Sequence of chain 1.V:
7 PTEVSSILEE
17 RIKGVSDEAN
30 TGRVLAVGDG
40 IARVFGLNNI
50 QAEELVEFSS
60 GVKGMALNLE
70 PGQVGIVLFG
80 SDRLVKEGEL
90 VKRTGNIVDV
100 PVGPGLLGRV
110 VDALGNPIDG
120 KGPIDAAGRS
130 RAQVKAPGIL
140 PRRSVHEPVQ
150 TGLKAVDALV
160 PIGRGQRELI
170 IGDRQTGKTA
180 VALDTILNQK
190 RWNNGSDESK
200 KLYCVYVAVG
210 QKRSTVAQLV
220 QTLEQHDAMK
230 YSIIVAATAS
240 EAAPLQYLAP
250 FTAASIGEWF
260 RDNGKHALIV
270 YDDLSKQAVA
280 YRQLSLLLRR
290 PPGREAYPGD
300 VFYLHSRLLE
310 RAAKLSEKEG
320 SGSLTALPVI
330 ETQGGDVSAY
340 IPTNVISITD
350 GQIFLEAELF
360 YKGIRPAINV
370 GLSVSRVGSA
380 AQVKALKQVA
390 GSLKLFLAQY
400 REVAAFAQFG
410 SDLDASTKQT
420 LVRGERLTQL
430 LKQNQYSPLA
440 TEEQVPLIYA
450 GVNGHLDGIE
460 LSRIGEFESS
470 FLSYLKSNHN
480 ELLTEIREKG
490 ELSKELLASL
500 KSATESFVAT

The protein below binds the small molecule below.
Small molecule (SMILES): Nc1ncnc2c1ncn2[C@@H]1O[C@H](CO[P](=O)(O)O[P](=O)(O)NP(=O)(O)O)[C@@H](O)[C@H]1O

Binding-site contacts:
Ligand atom C2 contacts residue TYR368 of chain 1.Y at 3.5 Å (hydrophobic).
Ligand atom O2B contacts residue MG1 of chain 1.NB at 2.1 Å.
Ligand atom PA contacts residue GLY176 of chain 1.V at 3.5 Å.
Ligand atom PG contacts residue MG1 of chain 1.NB at 3.0 Å.
Ligand atom PB contacts residue MG1 of chain 1.NB at 3.4 Å.
Ligand atom PG contacts residue GLN174 of chain 1.V at 3.5 Å.
Ligand atom O1B contacts residue GLY176 of chain 1.V at 3.2 Å (h-bond).
Ligand atom O1B contacts residue THR175 of chain 1.V at 3.2 Å (h-bond).
Ligand atom C4 contacts residue GLN434 of chain 1.V at 3.2 Å.
Ligand atom C8 contacts residue ALA179 of chain 1.V at 3.3 Å (hydrophobic).
Ligand atom O3A contacts residue LYS177 of chain 1.V at 3.2 Å (salt-bridge).
Ligand atom O2G contacts residue MG1 of chain 1.NB at 1.8 Å.
Ligand atom N3B contacts residue GLN174 of chain 1.V at 2.7 Å (h-bond).
Ligand atom O1A contacts residue ALA179 of chain 1.V at 2.8 Å (h-bond).
Ligand atom N6 contacts residue GLN432 of chain 1.V at 3.1 Å (h-bond).
Ligand atom O2B contacts residue THR178 of chain 1.V at 2.6 Å (h-bond).
Ligand atom N7 contacts residue ALA179 of chain 1.V at 3.4 Å.
Ligand atom C5 contacts residue GLN434 of chain 1.V at 3.5 Å.
Ligand atom PB contacts residue GLY176 of chain 1.V at 3.4 Å.
Ligand atom O1B contacts residue LYS177 of chain 1.V at 2.6 Å (salt-bridge).
Ligand atom N7 contacts residue GLN434 of chain 1.V at 3.6 Å (h-bond).
Ligand atom C8 contacts residue GLN434 of chain 1.V at 3.4 Å.
Ligand atom O3A contacts residue GLY176 of chain 1.V at 2.5 Å (h-bond).
Ligand atom O1A contacts residue GLY176 of chain 1.V at 3.4 Å.
Ligand atom O1G contacts residue GLN174 of chain 1.V at 2.9 Å (h-bond).
Ligand atom O2' contacts residue GLN434 of chain 1.V at 2.9 Å (h-bond).
Ligand atom O2G contacts residue THR178 of chain 1.V at 3.6 Å.
Ligand atom N6 contacts residue GLN434 of chain 1.V at 3.3 Å (h-bond).
Ligand atom O3G contacts residue GLN174 of chain 1.V at 3.2 Å (h-bond).
Ligand atom O3G contacts residue MG1 of chain 1.NB at 3.5 Å.
Ligand atom C2' contacts residue GLN434 of chain 1.V at 3.1 Å.
Ligand atom N3B contacts residue MG1 of chain 1.NB at 3.6 Å.
Ligand atom O1G contacts residue ARG173 of chain 1.V at 3.7 Å.
Ligand atom O2A contacts residue GLN174 of chain 1.V at 3.5 Å (h-bond).
Ligand atom C5' contacts residue GLN174 of chain 1.V at 3.1 Å.
Ligand atom C1' contacts residue GLN434 of chain 1.V at 3.7 Å.
Ligand atom O1G contacts residue GLU330 of chain 1.V at 3.4 Å (salt-bridge).
Ligand atom O3A contacts residue THR175 of chain 1.V at 3.6 Å.
Ligand atom PB contacts residue LYS177 of chain 1.V at 3.4 Å.
Ligand atom N9 contacts residue GLN434 of chain 1.V at 3.2 Å (h-bond).

Sequence of chain 1.Y:
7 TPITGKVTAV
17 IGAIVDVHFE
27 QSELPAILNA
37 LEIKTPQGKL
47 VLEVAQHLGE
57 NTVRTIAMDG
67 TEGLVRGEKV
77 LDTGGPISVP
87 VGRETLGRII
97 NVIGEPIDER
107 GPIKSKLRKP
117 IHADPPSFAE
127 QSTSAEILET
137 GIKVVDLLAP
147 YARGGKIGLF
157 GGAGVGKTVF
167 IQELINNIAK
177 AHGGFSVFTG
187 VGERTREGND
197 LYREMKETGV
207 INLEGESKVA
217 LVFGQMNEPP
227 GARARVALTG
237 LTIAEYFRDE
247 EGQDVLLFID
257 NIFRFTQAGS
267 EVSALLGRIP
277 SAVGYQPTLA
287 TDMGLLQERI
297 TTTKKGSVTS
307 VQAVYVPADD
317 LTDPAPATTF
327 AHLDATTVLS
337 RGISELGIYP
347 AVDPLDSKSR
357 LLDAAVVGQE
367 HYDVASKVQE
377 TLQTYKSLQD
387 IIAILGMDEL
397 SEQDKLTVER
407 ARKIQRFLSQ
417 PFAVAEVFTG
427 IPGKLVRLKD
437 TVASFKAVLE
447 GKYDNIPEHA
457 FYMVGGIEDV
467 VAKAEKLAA